Sequence of chain 1.A:
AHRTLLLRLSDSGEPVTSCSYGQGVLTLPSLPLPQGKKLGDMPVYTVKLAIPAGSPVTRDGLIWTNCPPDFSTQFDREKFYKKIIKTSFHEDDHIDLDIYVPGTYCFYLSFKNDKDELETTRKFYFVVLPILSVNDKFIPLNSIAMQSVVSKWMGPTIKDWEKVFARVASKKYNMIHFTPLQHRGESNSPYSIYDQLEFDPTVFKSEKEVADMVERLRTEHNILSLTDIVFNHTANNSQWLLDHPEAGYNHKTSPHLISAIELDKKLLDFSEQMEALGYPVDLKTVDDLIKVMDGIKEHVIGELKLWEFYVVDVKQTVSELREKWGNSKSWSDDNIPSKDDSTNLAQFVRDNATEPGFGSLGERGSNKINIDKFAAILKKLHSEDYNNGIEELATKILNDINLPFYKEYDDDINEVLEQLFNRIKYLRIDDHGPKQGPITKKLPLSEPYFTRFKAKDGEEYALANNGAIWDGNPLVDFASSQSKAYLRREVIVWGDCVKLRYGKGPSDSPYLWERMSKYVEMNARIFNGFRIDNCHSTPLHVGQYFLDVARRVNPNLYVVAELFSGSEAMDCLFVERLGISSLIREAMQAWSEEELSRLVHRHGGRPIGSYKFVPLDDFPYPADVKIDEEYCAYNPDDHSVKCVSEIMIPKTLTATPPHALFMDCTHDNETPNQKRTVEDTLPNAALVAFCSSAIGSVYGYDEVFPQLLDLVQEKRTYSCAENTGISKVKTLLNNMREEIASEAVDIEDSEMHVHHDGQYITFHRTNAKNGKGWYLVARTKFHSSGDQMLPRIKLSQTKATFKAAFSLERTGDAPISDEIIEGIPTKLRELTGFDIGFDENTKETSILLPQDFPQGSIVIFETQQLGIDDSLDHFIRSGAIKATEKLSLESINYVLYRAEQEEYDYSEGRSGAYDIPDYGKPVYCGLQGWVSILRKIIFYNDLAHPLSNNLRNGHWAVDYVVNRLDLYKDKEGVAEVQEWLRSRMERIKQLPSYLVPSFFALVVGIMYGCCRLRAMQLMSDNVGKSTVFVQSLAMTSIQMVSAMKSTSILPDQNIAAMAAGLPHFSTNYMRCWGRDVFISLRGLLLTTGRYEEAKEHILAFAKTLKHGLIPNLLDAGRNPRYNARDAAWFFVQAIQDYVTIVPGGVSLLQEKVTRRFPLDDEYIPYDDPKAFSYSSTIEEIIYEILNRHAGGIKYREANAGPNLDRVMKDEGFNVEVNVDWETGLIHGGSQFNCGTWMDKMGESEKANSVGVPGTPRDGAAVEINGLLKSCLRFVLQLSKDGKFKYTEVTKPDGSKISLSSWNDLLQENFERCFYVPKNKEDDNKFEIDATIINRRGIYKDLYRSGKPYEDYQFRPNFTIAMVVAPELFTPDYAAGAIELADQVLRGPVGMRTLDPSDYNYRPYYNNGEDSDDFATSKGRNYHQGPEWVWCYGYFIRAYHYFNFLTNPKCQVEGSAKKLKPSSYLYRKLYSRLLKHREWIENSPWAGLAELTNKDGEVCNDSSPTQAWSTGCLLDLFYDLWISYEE

This small molecule binds to this protein.
Small molecule (SMILES): OC[C@H]1O[C@H](O[C@H]2[C@H](O)[C@@H](O)[C@@H](O[C@H]3[C@H](O)[C@@H](O)[C@@H](O[C@H]4[C@H](O)[C@@H](O)[C@@H](O[C@H]5[C@H](O)[C@@H](O)[C@@H](O)O[C@@H]5CO)O[C@@H]4CO)O[C@@H]3CO)O[C@@H]2CO)[C@H](O)[C@@H](O)[C@@H]1O

Binding-site contacts:
Ligand atom C5 contacts residue ASP1207 of chain 1.A at 3.5 Å.
Ligand atom C4 contacts residue TYR1071 of chain 1.A at 3.7 Å (hydrophobic).
Ligand atom O2 contacts residue LYS1242 of chain 1.A at 3.4 Å.
Ligand atom O5 contacts residue ASP1207 of chain 1.A at 2.8 Å (salt-bridge).
Ligand atom C6 contacts residue ASP1207 of chain 1.A at 3.4 Å.
Ligand atom O2 contacts residue ASN1409 of chain 1.A at 2.8 Å (h-bond).
Ligand atom O4 contacts residue TYR1071 of chain 1.A at 2.8 Å (h-bond).
Ligand atom O6 contacts residue TYR1424 of chain 1.A at 3.7 Å.
Ligand atom O3 contacts residue TYR1071 of chain 1.A at 3.3 Å (h-bond).
Ligand atom O5 contacts residue TYR1424 of chain 1.A at 2.9 Å (h-bond).
Ligand atom O6 contacts residue ASP1241 of chain 1.A at 3.4 Å (salt-bridge).
Ligand atom C1 contacts residue LEU1206 of chain 1.A at 3.4 Å (hydrophobic).
Ligand atom C6 contacts residue MET1072 of chain 1.A at 3.6 Å (hydrophobic).
Ligand atom C2 contacts residue TYR1424 of chain 1.A at 3.5 Å (hydrophobic).
Ligand atom C1 contacts residue TYR1407 of chain 1.A at 3.8 Å (hydrophobic).
Ligand atom O5 contacts residue ASN1205 of chain 1.A at 3.5 Å (h-bond).
Ligand atom O2 contacts residue TYR1407 of chain 1.A at 2.5 Å (h-bond).
Ligand atom C1 contacts residue ASP1241 of chain 1.A at 3.6 Å.
Ligand atom C2 contacts residue ASP1503 of chain 1.A at 3.4 Å.
Ligand atom C6 contacts residue TRP1075 of chain 1.A at 3.5 Å (hydrophobic).
Ligand atom O5 contacts residue LEU1206 of chain 1.A at 3.5 Å (h-bond).
Ligand atom O3 contacts residue TYR1407 of chain 1.A at 2.7 Å (h-bond).
Ligand atom O4 contacts residue LEU1206 of chain 1.A at 3.5 Å (h-bond).
Ligand atom O3 contacts residue LYS1242 of chain 1.A at 3.2 Å.
Ligand atom O5 contacts residue HIS1066 of chain 1.A at 3.4 Å.
Ligand atom O2 contacts residue ASP1503 of chain 1.A at 2.7 Å (salt-bridge).
Ligand atom C1 contacts residue ASP1207 of chain 1.A at 3.4 Å.
Ligand atom O2 contacts residue VAL1209 of chain 1.A at 3.6 Å.
Ligand atom C1 contacts residue HIS1066 of chain 1.A at 3.4 Å.
Ligand atom C4 contacts residue LEU1206 of chain 1.A at 3.4 Å (hydrophobic).
Ligand atom C3 contacts residue TYR1071 of chain 1.A at 3.4 Å (hydrophobic).
Ligand atom C6 contacts residue ARG1123 of chain 1.A at 3.7 Å.
Ligand atom C2 contacts residue TYR1407 of chain 1.A at 3.3 Å (hydrophobic).
Ligand atom C2 contacts residue ASP1207 of chain 1.A at 3.4 Å.
Ligand atom O6 contacts residue TRP1075 of chain 1.A at 3.2 Å.
Ligand atom C1 contacts residue TYR1424 of chain 1.A at 3.4 Å (hydrophobic).
Ligand atom O6 contacts residue MET1072 of chain 1.A at 3.4 Å.
Ligand atom O2 contacts residue MET1243 of chain 1.A at 2.8 Å (h-bond).
Ligand atom O3 contacts residue MET1243 of chain 1.A at 3.5 Å.
Ligand atom O2 contacts residue ASP1241 of chain 1.A at 3.5 Å (salt-bridge).